Sequence of chain 1.C:
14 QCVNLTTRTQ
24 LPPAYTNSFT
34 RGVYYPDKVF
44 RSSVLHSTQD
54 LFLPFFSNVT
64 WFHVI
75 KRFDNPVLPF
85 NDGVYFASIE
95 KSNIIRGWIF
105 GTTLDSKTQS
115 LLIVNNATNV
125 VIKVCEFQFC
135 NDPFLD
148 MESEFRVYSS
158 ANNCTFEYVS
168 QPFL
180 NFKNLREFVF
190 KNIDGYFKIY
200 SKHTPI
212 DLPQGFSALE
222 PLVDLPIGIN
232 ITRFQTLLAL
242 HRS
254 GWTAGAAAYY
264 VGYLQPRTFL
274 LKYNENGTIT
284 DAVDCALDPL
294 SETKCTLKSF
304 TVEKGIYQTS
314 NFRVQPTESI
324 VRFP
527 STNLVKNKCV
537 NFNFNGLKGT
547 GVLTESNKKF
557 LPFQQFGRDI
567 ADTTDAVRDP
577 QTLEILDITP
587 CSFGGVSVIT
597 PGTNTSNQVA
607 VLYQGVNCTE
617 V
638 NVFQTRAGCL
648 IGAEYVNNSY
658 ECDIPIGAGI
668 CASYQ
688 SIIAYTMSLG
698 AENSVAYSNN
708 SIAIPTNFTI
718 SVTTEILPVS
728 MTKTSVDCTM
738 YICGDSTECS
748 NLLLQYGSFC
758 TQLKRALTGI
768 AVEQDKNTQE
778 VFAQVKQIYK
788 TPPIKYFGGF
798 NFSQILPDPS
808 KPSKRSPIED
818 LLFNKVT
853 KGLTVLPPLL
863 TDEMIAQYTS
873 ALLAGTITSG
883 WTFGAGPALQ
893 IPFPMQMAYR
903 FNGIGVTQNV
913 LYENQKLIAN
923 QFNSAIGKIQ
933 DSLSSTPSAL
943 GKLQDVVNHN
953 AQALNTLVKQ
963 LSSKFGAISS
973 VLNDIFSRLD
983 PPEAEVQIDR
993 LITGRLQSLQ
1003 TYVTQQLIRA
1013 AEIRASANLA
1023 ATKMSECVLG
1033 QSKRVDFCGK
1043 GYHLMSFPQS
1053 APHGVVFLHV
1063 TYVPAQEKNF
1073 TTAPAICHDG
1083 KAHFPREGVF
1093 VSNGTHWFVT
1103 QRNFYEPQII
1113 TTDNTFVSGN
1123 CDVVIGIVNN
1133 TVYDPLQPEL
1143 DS

Binding-site contacts:
Ligand atom C7 contacts residue THR1097 of chain 1.C at 4.0 Å.
Ligand atom O3 contacts residue THR1097 of chain 1.C at 4.4 Å.
Ligand atom C7 contacts residue HIS1098 of chain 1.C at 3.8 Å.
Ligand atom O7 contacts residue HIS1098 of chain 1.C at 3.2 Å.
Ligand atom O7 contacts residue ASN1095 of chain 1.C at 3.5 Å (h-bond).
Ligand atom C3 contacts residue HIS1098 of chain 1.C at 3.6 Å.
Ligand atom C4 contacts residue ASN1095 of chain 1.C at 4.2 Å.
Ligand atom C1 contacts residue THR1097 of chain 1.C at 4.4 Å.
Ligand atom O5 contacts residue ASN1095 of chain 1.C at 2.4 Å (h-bond).
Ligand atom C3 contacts residue ASN1095 of chain 1.C at 3.8 Å.
Ligand atom C8 contacts residue HIS1098 of chain 1.C at 4.4 Å.
Ligand atom O4 contacts residue HIS1098 of chain 1.C at 3.4 Å (h-bond).
Ligand atom C8 contacts residue THR1097 of chain 1.C at 3.9 Å.
Ligand atom C2 contacts residue ASN1095 of chain 1.C at 2.5 Å.
Ligand atom N2 contacts residue ASN1095 of chain 1.C at 2.9 Å (h-bond).
Ligand atom C1 contacts residue PHE1100 of chain 1.C at 4.2 Å (hydrophobic).
Ligand atom C7 contacts residue ASN1095 of chain 1.C at 3.4 Å.
Ligand atom C8 contacts residue ASN1095 of chain 1.C at 3.6 Å.
Ligand atom O6 contacts residue PHE1100 of chain 1.C at 4.3 Å.
Ligand atom N2 contacts residue THR1097 of chain 1.C at 3.1 Å (h-bond).
Ligand atom C6 contacts residue PHE1100 of chain 1.C at 3.6 Å (hydrophobic).
Ligand atom C2 contacts residue HIS1098 of chain 1.C at 4.5 Å.
Ligand atom C1 contacts residue HIS1098 of chain 1.C at 4.2 Å.
Ligand atom C5 contacts residue HIS1098 of chain 1.C at 3.5 Å.
Ligand atom C4 contacts residue HIS1098 of chain 1.C at 3.7 Å.
Ligand atom C8 contacts residue GLY1096 of chain 1.C at 4.4 Å.
Ligand atom C5 contacts residue PHE1100 of chain 1.C at 3.7 Å (hydrophobic).
Ligand atom C3 contacts residue THR1097 of chain 1.C at 4.0 Å.
Ligand atom C1 contacts residue ASN1095 of chain 1.C at 1.4 Å.
Ligand atom O5 contacts residue HIS1098 of chain 1.C at 4.3 Å.
Ligand atom O5 contacts residue PHE1100 of chain 1.C at 3.7 Å.
Ligand atom N2 contacts residue HIS1098 of chain 1.C at 4.4 Å.
Ligand atom C2 contacts residue THR1097 of chain 1.C at 4.0 Å.
Ligand atom C5 contacts residue ASN1095 of chain 1.C at 3.7 Å.
Ligand atom C6 contacts residue HIS1098 of chain 1.C at 4.5 Å.

The protein below binds the small molecule below.
Small molecule (SMILES): CC(=O)N[C@H]1[C@H](O[C@H]2[C@H](O)[C@@H](NC(C)=O)CO[C@@H]2CO)O[C@H](CO)[C@@H](O)[C@@H]1O